Binding-site contacts:
Ligand atom C18 contacts residue PHE124 of chain 2.C at 4.3 Å (hydrophobic).
Ligand atom C07 contacts residue VAL51 of chain 2.C at 3.8 Å (hydrophobic).
Ligand atom C12 contacts residue GLY6 of chain 2.D at 4.1 Å.
Ligand atom N17 contacts residue SER50 of chain 2.C at 4.4 Å.
Ligand atom C13 contacts residue PRO5 of chain 2.D at 3.8 Å (hydrophobic).
Ligand atom C15 contacts residue GLY6 of chain 2.D at 3.3 Å.
Ligand atom C15 contacts residue LEU4 of chain 2.D at 4.0 Å (hydrophobic).
Ligand atom C06 contacts residue VAL51 of chain 2.C at 3.9 Å (hydrophobic).
Ligand atom C10 contacts residue GLY6 of chain 2.D at 3.3 Å.
Ligand atom C09 contacts residue GLY6 of chain 2.D at 3.4 Å.
Ligand atom C14 contacts residue LEU4 of chain 2.D at 3.9 Å (hydrophobic).
Ligand atom C04 contacts residue ASN47 of chain 2.C at 3.6 Å.
Ligand atom C12 contacts residue PRO5 of chain 2.D at 3.7 Å (hydrophobic).
Ligand atom C13 contacts residue GLY6 of chain 2.D at 4.2 Å.
Ligand atom C06 contacts residue ASN47 of chain 2.C at 4.5 Å.
Ligand atom C19 contacts residue ASN47 of chain 2.C at 3.9 Å.
Ligand atom C18 contacts residue SER50 of chain 2.C at 3.8 Å.
Ligand atom C14 contacts residue GLY6 of chain 2.D at 4.0 Å.
Ligand atom C20 contacts residue GLY6 of chain 2.D at 3.6 Å.
Ligand atom C18 contacts residue GLY6 of chain 2.D at 2.7 Å.
Ligand atom N17 contacts residue GLY6 of chain 2.D at 1.4 Å.
Ligand atom C20 contacts residue ASN47 of chain 2.C at 3.9 Å.
Ligand atom O02 contacts residue ASN47 of chain 2.C at 4.2 Å.
Ligand atom C03 contacts residue ASN47 of chain 2.C at 4.0 Å.
Ligand atom C05 contacts residue ASN47 of chain 2.C at 4.2 Å.
Ligand atom C11 contacts residue GLY6 of chain 2.D at 3.7 Å.
Ligand atom C19 contacts residue PHE124 of chain 2.C at 3.6 Å (hydrophobic).
Ligand atom C20 contacts residue VAL51 of chain 2.C at 4.2 Å (hydrophobic).
Ligand atom C19 contacts residue SER50 of chain 2.C at 3.2 Å.
Ligand atom C20 contacts residue SER50 of chain 2.C at 3.5 Å.
Ligand atom C08 contacts residue ASN47 of chain 2.C at 4.4 Å.
Ligand atom C14 contacts residue PRO5 of chain 2.D at 4.3 Å (hydrophobic).
Ligand atom C16 contacts residue GLY6 of chain 2.D at 2.4 Å.
Ligand atom C11 contacts residue PRO5 of chain 2.D at 4.2 Å (hydrophobic).
Ligand atom C19 contacts residue GLY6 of chain 2.D at 3.7 Å.
Ligand atom C01 contacts residue ASN47 of chain 2.C at 3.5 Å.

This protein binds this small molecule.
Small molecule (SMILES): COc1ccccc1[C@@H](c1ccccc1)[C@H]1CCCN1

Sequence of chain 2.D:
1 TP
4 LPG

Sequence of chain 2.C:
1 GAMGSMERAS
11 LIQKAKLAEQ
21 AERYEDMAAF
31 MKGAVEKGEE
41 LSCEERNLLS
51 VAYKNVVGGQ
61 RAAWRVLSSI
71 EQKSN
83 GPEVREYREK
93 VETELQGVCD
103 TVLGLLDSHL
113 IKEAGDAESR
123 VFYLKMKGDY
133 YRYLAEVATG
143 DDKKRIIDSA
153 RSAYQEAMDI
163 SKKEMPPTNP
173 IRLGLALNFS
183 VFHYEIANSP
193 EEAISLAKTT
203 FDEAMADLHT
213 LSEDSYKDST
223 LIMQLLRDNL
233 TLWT